The small molecule below binds the protein below.
Small molecule (SMILES): C[C@@H](O)[C@H](N)C(=O)O

Sequence of chain 1.B:
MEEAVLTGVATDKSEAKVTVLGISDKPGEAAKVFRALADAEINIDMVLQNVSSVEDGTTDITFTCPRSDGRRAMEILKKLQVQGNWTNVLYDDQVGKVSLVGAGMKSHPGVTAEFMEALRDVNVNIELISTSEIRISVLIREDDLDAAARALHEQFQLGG

Binding-site contacts:
Ligand atom OXT contacts residue GLU29 of chain 1.B at 3.1 Å (salt-bridge).
Ligand atom CB contacts residue ALA30 of chain 1.B at 3.9 Å (hydrophobic).
Ligand atom CA contacts residue ALA30 of chain 1.B at 4.2 Å (hydrophobic).
Ligand atom C contacts residue PRO27 of chain 1.B at 4.1 Å (hydrophobic).
Ligand atom CA contacts residue ILE375 of chain 1.A at 3.7 Å (hydrophobic).
Ligand atom C contacts residue ALA30 of chain 1.B at 3.8 Å (hydrophobic).
Ligand atom CG2 contacts residue ILE23 of chain 1.B at 4.0 Å (hydrophobic).
Ligand atom O contacts residue PRO27 of chain 1.B at 3.6 Å.
Ligand atom CA contacts residue ASN374 of chain 1.A at 3.7 Å.
Ligand atom O contacts residue ILE375 of chain 1.A at 3.1 Å (h-bond).
Ligand atom CA contacts residue SER24 of chain 1.B at 4.3 Å.
Ligand atom OXT contacts residue ILE375 of chain 1.A at 4.2 Å.
Ligand atom CG2 contacts residue ILE375 of chain 1.A at 4.0 Å (hydrophobic).
Ligand atom CA contacts residue ASP25 of chain 1.B at 4.0 Å.
Ligand atom O contacts residue ASN374 of chain 1.A at 3.4 Å (h-bond).
Ligand atom C contacts residue GLU29 of chain 1.B at 3.9 Å.
Ligand atom OXT contacts residue LYS26 of chain 1.B at 3.5 Å (salt-bridge).
Ligand atom OXT contacts residue ALA30 of chain 1.B at 2.7 Å (h-bond).
Ligand atom N contacts residue LYS26 of chain 1.B at 3.6 Å.
Ligand atom CG2 contacts residue SER24 of chain 1.B at 4.1 Å.
Ligand atom OXT contacts residue GLY28 of chain 1.B at 3.4 Å (h-bond).
Ligand atom OG1 contacts residue ILE375 of chain 1.A at 3.1 Å (h-bond).
Ligand atom O contacts residue GLY28 of chain 1.B at 3.8 Å.
Ligand atom CB contacts residue GLN49 of chain 1.B at 3.4 Å.
Ligand atom N contacts residue ILE375 of chain 1.A at 2.7 Å (h-bond).
Ligand atom CA contacts residue LYS26 of chain 1.B at 3.2 Å.
Ligand atom CB contacts residue ILE375 of chain 1.A at 3.8 Å (hydrophobic).
Ligand atom C contacts residue ILE375 of chain 1.A at 4.0 Å (hydrophobic).
Ligand atom C contacts residue ASN374 of chain 1.A at 3.9 Å.
Ligand atom N contacts residue ASP25 of chain 1.B at 2.8 Å (salt-bridge).
Ligand atom CG2 contacts residue GLN49 of chain 1.B at 3.2 Å.
Ligand atom OXT contacts residue PRO27 of chain 1.B at 4.2 Å.
Ligand atom CG2 contacts residue THR59 of chain 1.B at 4.3 Å.
Ligand atom OG1 contacts residue ALA30 of chain 1.B at 3.6 Å.
Ligand atom C contacts residue LYS26 of chain 1.B at 3.2 Å.
Ligand atom OG1 contacts residue GLN49 of chain 1.B at 2.5 Å (h-bond).
Ligand atom CG2 contacts residue ASP25 of chain 1.B at 4.0 Å.
Ligand atom C contacts residue GLY28 of chain 1.B at 3.8 Å.
Ligand atom O contacts residue LYS26 of chain 1.B at 3.6 Å (salt-bridge).
Ligand atom N contacts residue ASN374 of chain 1.A at 2.7 Å (h-bond).

Sequence of chain 1.A:
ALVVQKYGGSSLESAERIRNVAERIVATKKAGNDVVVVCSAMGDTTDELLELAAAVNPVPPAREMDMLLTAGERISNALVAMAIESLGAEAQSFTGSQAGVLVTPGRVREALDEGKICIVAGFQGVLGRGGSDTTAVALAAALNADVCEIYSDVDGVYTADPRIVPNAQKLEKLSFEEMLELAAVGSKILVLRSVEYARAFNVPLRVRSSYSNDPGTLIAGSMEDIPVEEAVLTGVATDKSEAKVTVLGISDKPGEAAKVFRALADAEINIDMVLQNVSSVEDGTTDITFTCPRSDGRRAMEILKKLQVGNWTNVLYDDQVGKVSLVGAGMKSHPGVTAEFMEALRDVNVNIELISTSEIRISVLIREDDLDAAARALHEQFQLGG